A protein and the small-molecule ligand that binds it are described below.
Small molecule (SMILES): CC(=O)N[C@H]1[C@H](O[C@H]2[C@H](O)[C@@H](NC(C)=O)CO[C@@H]2CO)O[C@H](CO)[C@@H](O)[C@@H]1O

Binding-site contacts:
Ligand atom C7 contacts residue SER118 of chain 1.C at 4.4 Å.
Ligand atom C3 contacts residue ASN120 of chain 1.C at 3.9 Å.
Ligand atom C7 contacts residue PHE119 of chain 1.C at 4.2 Å (hydrophobic).
Ligand atom O7 contacts residue THR96 of chain 1.C at 4.2 Å.
Ligand atom O7 contacts residue ASN120 of chain 1.C at 3.2 Å (h-bond).
Ligand atom C5 contacts residue ASN120 of chain 1.C at 3.8 Å.
Ligand atom O7 contacts residue SER118 of chain 1.C at 4.4 Å.
Ligand atom C8 contacts residue GLN98 of chain 1.C at 3.6 Å.
Ligand atom C7 contacts residue ASN120 of chain 1.C at 3.3 Å.
Ligand atom O7 contacts residue PHE119 of chain 1.C at 4.0 Å.
Ligand atom C2 contacts residue ASN120 of chain 1.C at 2.5 Å.
Ligand atom O5 contacts residue ASN120 of chain 1.C at 2.4 Å (h-bond).
Ligand atom C8 contacts residue PHE119 of chain 1.C at 3.7 Å (hydrophobic).
Ligand atom C1 contacts residue ASN120 of chain 1.C at 1.5 Å.
Ligand atom N2 contacts residue ASN120 of chain 1.C at 3.0 Å (h-bond).
Ligand atom C7 contacts residue GLN98 of chain 1.C at 4.1 Å.
Ligand atom C4 contacts residue ASN120 of chain 1.C at 4.3 Å.
Ligand atom C8 contacts residue SER118 of chain 1.C at 3.2 Å.
Ligand atom O7 contacts residue GLN98 of chain 1.C at 4.2 Å.

Sequence of chain 1.C:
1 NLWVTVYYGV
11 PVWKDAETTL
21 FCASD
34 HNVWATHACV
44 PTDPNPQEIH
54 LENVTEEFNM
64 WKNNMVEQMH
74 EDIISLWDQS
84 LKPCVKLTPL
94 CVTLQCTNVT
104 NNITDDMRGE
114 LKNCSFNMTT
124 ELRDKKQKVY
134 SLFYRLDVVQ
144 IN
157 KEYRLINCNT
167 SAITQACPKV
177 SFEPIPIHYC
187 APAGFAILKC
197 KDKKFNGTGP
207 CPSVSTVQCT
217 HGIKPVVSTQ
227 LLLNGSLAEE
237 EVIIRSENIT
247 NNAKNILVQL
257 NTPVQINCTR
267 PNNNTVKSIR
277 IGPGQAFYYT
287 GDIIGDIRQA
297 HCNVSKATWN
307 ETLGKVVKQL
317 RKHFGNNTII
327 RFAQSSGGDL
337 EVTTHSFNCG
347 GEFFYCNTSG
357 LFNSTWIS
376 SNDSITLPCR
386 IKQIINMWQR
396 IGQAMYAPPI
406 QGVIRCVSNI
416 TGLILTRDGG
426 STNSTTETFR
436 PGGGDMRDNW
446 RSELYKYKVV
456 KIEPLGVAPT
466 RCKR